Binding-site contacts:
Ligand atom C6 contacts residue ASN89 of chain 2.A at 4.0 Å.
Ligand atom O1 contacts residue PHE88 of chain 2.A at 4.2 Å.
Ligand atom O contacts residue PHE88 of chain 2.A at 3.9 Å.
Ligand atom O1 contacts residue ASN89 of chain 2.A at 2.8 Å (h-bond).
Ligand atom N contacts residue ILE95 of chain 2.A at 4.0 Å.
Ligand atom C6 contacts residue VAL43 of chain 2.A at 4.2 Å (hydrophobic).
Ligand atom N contacts residue VAL38 of chain 2.A at 4.1 Å.
Ligand atom C2 contacts residue VAL38 of chain 2.A at 4.0 Å (hydrophobic).
Ligand atom C5 contacts residue ASN89 of chain 2.A at 4.4 Å.
Ligand atom O1 contacts residue ILE95 of chain 2.A at 4.5 Å.
Ligand atom C3 contacts residue VAL38 of chain 2.A at 4.0 Å (hydrophobic).
Ligand atom C4 contacts residue ASN89 of chain 2.A at 3.7 Å.
Ligand atom C1 contacts residue ILE95 of chain 2.A at 4.1 Å (hydrophobic).
Ligand atom O contacts residue ASN89 of chain 2.A at 3.2 Å (h-bond).
Ligand atom C3 contacts residue PRO33 of chain 2.A at 3.8 Å (hydrophobic).
Ligand atom C6 contacts residue TYR46 of chain 2.A at 4.2 Å (hydrophobic).
Ligand atom C4 contacts residue TYR46 of chain 2.A at 4.4 Å (hydrophobic).
Ligand atom C6 contacts residue PHE88 of chain 2.A at 3.7 Å (hydrophobic).
Ligand atom C2 contacts residue ILE95 of chain 2.A at 4.4 Å (hydrophobic).
Ligand atom C3 contacts residue ILE95 of chain 2.A at 4.0 Å (hydrophobic).
Ligand atom O1 contacts residue TYR46 of chain 2.A at 3.8 Å.
Ligand atom C1 contacts residue VAL38 of chain 2.A at 4.1 Å (hydrophobic).
Ligand atom C5 contacts residue VAL38 of chain 2.A at 4.0 Å (hydrophobic).
Ligand atom O1 contacts residue CYS85 of chain 2.A at 4.5 Å.
Ligand atom C4 contacts residue ILE95 of chain 2.A at 4.2 Å (hydrophobic).
Ligand atom C1 contacts residue PRO33 of chain 2.A at 3.8 Å (hydrophobic).
Ligand atom C3 contacts residue ASN89 of chain 2.A at 4.4 Å.
Ligand atom C2 contacts residue PRO33 of chain 2.A at 2.9 Å (hydrophobic).
Ligand atom C5 contacts residue ILE95 of chain 2.A at 4.2 Å (hydrophobic).
Ligand atom C contacts residue PRO33 of chain 2.A at 3.7 Å (hydrophobic).
Ligand atom C4 contacts residue VAL38 of chain 2.A at 4.0 Å (hydrophobic).
Ligand atom O contacts residue ILE95 of chain 2.A at 4.0 Å.
Ligand atom C6 contacts residue VAL38 of chain 2.A at 4.5 Å (hydrophobic).

A protein and the small-molecule ligand that binds it are described below.
Small molecule (SMILES): Cc1ccc(O)c(CO)n1

Sequence of chain 2.A:
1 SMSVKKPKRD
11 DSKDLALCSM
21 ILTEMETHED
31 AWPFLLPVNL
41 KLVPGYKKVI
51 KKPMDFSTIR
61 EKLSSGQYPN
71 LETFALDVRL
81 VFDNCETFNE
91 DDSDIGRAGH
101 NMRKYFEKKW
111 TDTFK